Sequence of chain 4.V:
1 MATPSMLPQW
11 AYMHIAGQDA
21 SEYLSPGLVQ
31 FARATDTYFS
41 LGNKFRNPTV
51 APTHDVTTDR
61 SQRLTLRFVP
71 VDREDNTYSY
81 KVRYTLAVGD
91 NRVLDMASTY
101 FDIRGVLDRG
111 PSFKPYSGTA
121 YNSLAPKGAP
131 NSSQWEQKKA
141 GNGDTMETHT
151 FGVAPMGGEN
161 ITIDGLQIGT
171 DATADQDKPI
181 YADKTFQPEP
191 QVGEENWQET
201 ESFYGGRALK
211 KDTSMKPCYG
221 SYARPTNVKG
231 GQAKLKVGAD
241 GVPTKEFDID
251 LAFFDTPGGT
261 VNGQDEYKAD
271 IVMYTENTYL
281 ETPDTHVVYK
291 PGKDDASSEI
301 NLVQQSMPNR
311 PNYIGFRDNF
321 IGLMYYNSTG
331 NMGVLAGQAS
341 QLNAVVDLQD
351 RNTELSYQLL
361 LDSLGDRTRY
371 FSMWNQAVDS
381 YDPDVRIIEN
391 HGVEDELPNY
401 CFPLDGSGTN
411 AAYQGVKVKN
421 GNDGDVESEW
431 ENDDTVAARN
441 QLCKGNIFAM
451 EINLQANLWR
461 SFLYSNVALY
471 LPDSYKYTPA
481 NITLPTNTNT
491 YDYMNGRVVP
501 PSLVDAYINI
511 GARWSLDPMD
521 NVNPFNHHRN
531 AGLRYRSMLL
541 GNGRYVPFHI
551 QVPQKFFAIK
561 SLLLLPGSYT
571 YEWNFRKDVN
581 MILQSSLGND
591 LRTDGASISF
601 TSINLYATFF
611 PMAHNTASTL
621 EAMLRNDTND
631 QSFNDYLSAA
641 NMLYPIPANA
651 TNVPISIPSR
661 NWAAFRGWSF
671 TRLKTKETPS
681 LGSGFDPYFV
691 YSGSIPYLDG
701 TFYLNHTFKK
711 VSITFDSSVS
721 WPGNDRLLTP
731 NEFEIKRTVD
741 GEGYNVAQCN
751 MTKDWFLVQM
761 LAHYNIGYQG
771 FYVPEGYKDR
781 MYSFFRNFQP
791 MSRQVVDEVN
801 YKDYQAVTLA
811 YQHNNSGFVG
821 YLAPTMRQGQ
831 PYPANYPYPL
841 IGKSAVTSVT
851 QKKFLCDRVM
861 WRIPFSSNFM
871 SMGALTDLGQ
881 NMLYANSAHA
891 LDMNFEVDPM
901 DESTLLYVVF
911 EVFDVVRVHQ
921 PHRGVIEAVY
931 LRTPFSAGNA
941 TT

Binding-site contacts:
Ligand atom ND2 contacts residue THR49 of chain 4.V at 3.9 Å.
Ligand atom OD2 contacts residue GLY667 of chain 4.X at 3.7 Å.
Ligand atom CE1 contacts residue ARG46 of chain 4.V at 3.7 Å.
Ligand atom C contacts residue ASN634 of chain 4.X at 3.8 Å.
Ligand atom N contacts residue ALA874 of chain 4.X at 3.8 Å.
Ligand atom CG contacts residue GLU911 of chain 4.X at 3.5 Å.
Ligand atom CD1 contacts residue ARG46 of chain 4.V at 3.9 Å.
Ligand atom OD1 contacts residue ASN634 of chain 4.X at 3.2 Å (h-bond).
Ligand atom N contacts residue SER871 of chain 4.X at 3.6 Å.
Ligand atom OD2 contacts residue PRO864 of chain 4.X at 3.6 Å.
Ligand atom CB contacts residue PHE913 of chain 4.X at 3.9 Å (hydrophobic).
Ligand atom CG2 contacts residue TYR636 of chain 4.X at 3.8 Å (hydrophobic).
Ligand atom OD2 contacts residue GLU911 of chain 4.X at 3.4 Å (salt-bridge).
Ligand atom CD2 contacts residue ALA20 of chain 4.V at 3.8 Å (hydrophobic).
Ligand atom C contacts residue ARG666 of chain 4.X at 3.7 Å.
Ligand atom N contacts residue GLY873 of chain 4.X at 3.8 Å.
Ligand atom CB contacts residue ASN47 of chain 4.V at 3.7 Å.
Ligand atom CG contacts residue GLY667 of chain 4.X at 3.7 Å.
Ligand atom CD1 contacts residue ARG33 of chain 4.V at 3.8 Å.
Ligand atom O contacts residue ASN634 of chain 4.X at 3.0 Å (h-bond).
Ligand atom CA contacts residue ARG666 of chain 4.X at 3.6 Å.
Ligand atom O contacts residue ALA874 of chain 4.X at 3.7 Å.
Ligand atom O contacts residue ARG46 of chain 4.V at 3.9 Å.
Ligand atom N contacts residue ARG666 of chain 4.X at 3.4 Å (salt-bridge).
Ligand atom OD1 contacts residue GLY667 of chain 4.X at 3.3 Å (h-bond).
Ligand atom CB contacts residue ALA874 of chain 4.X at 3.9 Å (hydrophobic).
Ligand atom O contacts residue GLY42 of chain 4.V at 3.5 Å.
Ligand atom CB contacts residue GLY42 of chain 4.V at 3.7 Å.
Ligand atom CB contacts residue ARG666 of chain 4.X at 3.9 Å.
Ligand atom N contacts residue ARG46 of chain 4.V at 3.9 Å.
Ligand atom OG contacts residue PHE45 of chain 4.V at 3.3 Å (h-bond).
Ligand atom OD1 contacts residue ARG666 of chain 4.X at 3.7 Å.
Ligand atom N contacts residue ARG666 of chain 4.X at 3.4 Å.
Ligand atom CG contacts residue ASN634 of chain 4.X at 3.9 Å.
Ligand atom O contacts residue ASN43 of chain 4.V at 3.6 Å.
Ligand atom CD1 contacts residue SER21 of chain 4.V at 3.4 Å.
Ligand atom CD1 contacts residue ARG666 of chain 4.X at 3.9 Å.
Ligand atom OG contacts residue ARG46 of chain 4.V at 3.2 Å.
Ligand atom N contacts residue GLY42 of chain 4.V at 3.5 Å (h-bond).
Ligand atom CB contacts residue GLU911 of chain 4.X at 3.6 Å.

The small molecule below binds the protein below.
Small molecule (SMILES): CC[C@H](C)[C@H](NC(=O)[C@@H](N)CC(=O)O)C(=O)N[C@@H](CC(N)=O)C(=O)N[C@@H](Cc1ccccc1)C(=O)N[C@@H](CO)C(=O)N[C@@H](CO)C(=O)N[C@H](C=O)CC(C)C

Sequence of chain 4.X:
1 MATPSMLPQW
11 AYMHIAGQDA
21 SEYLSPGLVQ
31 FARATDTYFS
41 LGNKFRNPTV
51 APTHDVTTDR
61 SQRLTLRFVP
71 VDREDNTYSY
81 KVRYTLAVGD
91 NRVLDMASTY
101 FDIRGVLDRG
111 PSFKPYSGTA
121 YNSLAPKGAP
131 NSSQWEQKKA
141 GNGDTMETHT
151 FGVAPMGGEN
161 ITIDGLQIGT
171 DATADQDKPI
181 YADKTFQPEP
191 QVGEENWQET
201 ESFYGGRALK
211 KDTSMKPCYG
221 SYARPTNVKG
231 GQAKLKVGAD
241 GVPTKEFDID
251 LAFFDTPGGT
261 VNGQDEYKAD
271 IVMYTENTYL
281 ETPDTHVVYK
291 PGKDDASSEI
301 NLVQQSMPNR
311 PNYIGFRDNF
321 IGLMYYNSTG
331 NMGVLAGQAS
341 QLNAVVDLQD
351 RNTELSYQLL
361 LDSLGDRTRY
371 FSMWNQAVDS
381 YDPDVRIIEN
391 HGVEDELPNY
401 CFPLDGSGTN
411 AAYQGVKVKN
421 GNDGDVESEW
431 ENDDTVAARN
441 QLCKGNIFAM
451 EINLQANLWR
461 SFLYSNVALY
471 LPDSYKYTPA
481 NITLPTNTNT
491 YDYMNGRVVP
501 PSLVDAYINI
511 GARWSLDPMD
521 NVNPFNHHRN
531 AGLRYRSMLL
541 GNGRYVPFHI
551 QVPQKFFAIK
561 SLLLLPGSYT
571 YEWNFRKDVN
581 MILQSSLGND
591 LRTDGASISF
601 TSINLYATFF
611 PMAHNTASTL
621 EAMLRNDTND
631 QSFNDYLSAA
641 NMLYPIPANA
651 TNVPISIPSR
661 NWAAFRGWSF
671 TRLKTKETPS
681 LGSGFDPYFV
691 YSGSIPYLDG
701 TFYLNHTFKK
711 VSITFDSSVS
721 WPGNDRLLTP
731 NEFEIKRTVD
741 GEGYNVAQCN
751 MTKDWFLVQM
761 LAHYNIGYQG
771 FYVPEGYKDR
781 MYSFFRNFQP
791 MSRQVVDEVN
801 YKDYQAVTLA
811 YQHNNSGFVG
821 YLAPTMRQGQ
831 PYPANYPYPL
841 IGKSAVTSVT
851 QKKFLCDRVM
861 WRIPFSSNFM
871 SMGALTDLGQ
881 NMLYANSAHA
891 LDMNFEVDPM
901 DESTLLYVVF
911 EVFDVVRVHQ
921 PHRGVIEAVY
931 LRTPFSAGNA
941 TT